Binding-site contacts:
Ligand atom C7 contacts residue ASN208 of chain 1.B at 3.1 Å.
Ligand atom N2 contacts residue ASN208 of chain 1.B at 2.9 Å (h-bond).
Ligand atom O5 contacts residue PHE286 of chain 1.B at 4.0 Å.
Ligand atom C5 contacts residue PHE286 of chain 1.B at 4.3 Å (hydrophobic).
Ligand atom C5 contacts residue ASN208 of chain 1.B at 3.7 Å.
Ligand atom C3 contacts residue ASN208 of chain 1.B at 3.8 Å.
Ligand atom C8 contacts residue PHE286 of chain 1.B at 4.0 Å (hydrophobic).
Ligand atom C2 contacts residue ASN208 of chain 1.B at 2.5 Å.
Ligand atom O7 contacts residue ASN208 of chain 1.B at 2.9 Å (h-bond).
Ligand atom C8 contacts residue ASN208 of chain 1.B at 4.3 Å.
Ligand atom C1 contacts residue ASN208 of chain 1.B at 1.4 Å.
Ligand atom O5 contacts residue ASN208 of chain 1.B at 2.4 Å (h-bond).
Ligand atom C4 contacts residue ASN208 of chain 1.B at 4.2 Å.
Ligand atom C1 contacts residue PHE286 of chain 1.B at 3.7 Å (hydrophobic).

Sequence of chain 1.B:
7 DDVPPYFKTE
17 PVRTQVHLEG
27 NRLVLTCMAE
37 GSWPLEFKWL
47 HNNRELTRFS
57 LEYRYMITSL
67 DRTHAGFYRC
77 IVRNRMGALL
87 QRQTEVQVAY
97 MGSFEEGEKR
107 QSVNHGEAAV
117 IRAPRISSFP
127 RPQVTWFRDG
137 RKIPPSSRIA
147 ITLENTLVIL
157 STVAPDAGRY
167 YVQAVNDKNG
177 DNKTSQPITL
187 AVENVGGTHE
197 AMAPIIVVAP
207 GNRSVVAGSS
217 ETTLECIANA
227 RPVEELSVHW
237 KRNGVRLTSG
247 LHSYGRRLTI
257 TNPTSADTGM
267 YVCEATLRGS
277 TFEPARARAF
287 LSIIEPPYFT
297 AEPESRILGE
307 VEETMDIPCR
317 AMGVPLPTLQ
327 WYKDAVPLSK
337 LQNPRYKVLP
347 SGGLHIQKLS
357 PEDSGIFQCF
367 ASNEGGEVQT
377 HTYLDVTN

A small-molecule ligand and the protein it binds are described below.
Small molecule (SMILES): CC(=O)N[C@H]1[C@H](O[C@H]2[C@H](O)[C@@H](NC(C)=O)CO[C@@H]2CO)O[C@H](CO)[C@@H](O)[C@@H]1O